Sequence of chain 6.A:
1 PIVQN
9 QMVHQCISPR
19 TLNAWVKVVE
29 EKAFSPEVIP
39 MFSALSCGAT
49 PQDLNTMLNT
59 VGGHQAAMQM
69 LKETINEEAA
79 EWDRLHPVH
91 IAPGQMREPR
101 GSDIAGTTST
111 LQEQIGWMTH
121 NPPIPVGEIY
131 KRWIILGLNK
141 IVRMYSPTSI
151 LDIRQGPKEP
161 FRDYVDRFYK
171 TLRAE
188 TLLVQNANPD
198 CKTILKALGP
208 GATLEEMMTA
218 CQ

Binding-site contacts:
Ligand atom CAS contacts residue ASN53 of chain 6.A at 3.6 Å.
Ligand atom CAS contacts residue ASN57 of chain 6.A at 3.8 Å.
Ligand atom OAA contacts residue GLY106 of chain 6.A at 3.9 Å.
Ligand atom NAN contacts residue ASN57 of chain 6.A at 3.5 Å (h-bond).
Ligand atom CAC contacts residue LEU56 of chain 6.A at 3.9 Å (hydrophobic).
Ligand atom CAP contacts residue LYS70 of chain 6.A at 3.6 Å.
Ligand atom CAJ contacts residue EDO1 of chain 6.B at 3.7 Å.
Ligand atom OAA contacts residue THR107 of chain 6.A at 3.6 Å.
Ligand atom CAJ contacts residue ILE73 of chain 6.A at 3.9 Å (hydrophobic).
Ligand atom OAB contacts residue LYS70 of chain 6.A at 3.6 Å.
Ligand atom CAD contacts residue LEU56 of chain 6.A at 3.6 Å (hydrophobic).
Ligand atom CAE contacts residue LEU56 of chain 6.A at 4.0 Å (hydrophobic).
Ligand atom CAI contacts residue LYS70 of chain 6.A at 3.9 Å.
Ligand atom CAD contacts residue LYS70 of chain 6.A at 3.8 Å.
Ligand atom CAT contacts residue ASN53 of chain 6.A at 3.5 Å.
Ligand atom CAC contacts residue MET66 of chain 6.A at 3.6 Å (hydrophobic).
Ligand atom CAP contacts residue ASN74 of chain 6.A at 3.6 Å.
Ligand atom CAO contacts residue ASN53 of chain 6.A at 3.4 Å.
Ligand atom CAC contacts residue LEU69 of chain 6.A at 3.9 Å (hydrophobic).
Ligand atom CAE contacts residue LYS70 of chain 6.A at 3.9 Å.
Ligand atom CAU contacts residue ASN53 of chain 6.A at 3.4 Å.
Ligand atom CAH contacts residue ASN74 of chain 6.A at 3.4 Å.
Ligand atom CAH contacts residue LYS70 of chain 6.A at 3.7 Å.
Ligand atom CAF contacts residue LEU56 of chain 6.A at 3.8 Å (hydrophobic).
Ligand atom NAL contacts residue ASN57 of chain 6.A at 2.8 Å (h-bond).
Ligand atom NAM contacts residue THR107 of chain 6.A at 2.8 Å (h-bond).
Ligand atom CAH contacts residue EDO1 of chain 6.B at 3.7 Å.
Ligand atom NAM contacts residue ASN53 of chain 6.A at 3.8 Å.
Ligand atom NAN contacts residue ASN53 of chain 6.A at 3.7 Å.
Ligand atom OAB contacts residue ASN74 of chain 6.A at 3.1 Å (h-bond).
Ligand atom CAO contacts residue THR107 of chain 6.A at 3.6 Å.
Ligand atom CAV contacts residue TYR130 of chain 6.A at 3.7 Å (hydrophobic).
Ligand atom CAF contacts residue TYR130 of chain 6.A at 3.9 Å (hydrophobic).
Ligand atom CAD contacts residue ILE73 of chain 6.A at 3.7 Å (hydrophobic).
Ligand atom CAG contacts residue ASN57 of chain 6.A at 3.4 Å.
Ligand atom CAO contacts residue ALA105 of chain 6.A at 4.0 Å (hydrophobic).
Ligand atom NAM contacts residue ALA105 of chain 6.A at 3.4 Å (h-bond).
Ligand atom CAG contacts residue LYS70 of chain 6.A at 3.7 Å.
Ligand atom OAA contacts residue ASN53 of chain 6.A at 3.5 Å (h-bond).
Ligand atom CAV contacts residue ASN53 of chain 6.A at 3.7 Å.

This small molecule binds to this protein.
Small molecule (SMILES): O=C1N[C@@H](c2ccc(O)cc2)c2c(-c3ccccc3)n[nH]c21